Binding-site contacts:
Ligand atom C3 contacts residue ASN1134 of chain 1.A at 3.8 Å.
Ligand atom C7 contacts residue ASN1134 of chain 1.A at 3.2 Å.
Ligand atom N2 contacts residue ASN1134 of chain 1.A at 2.9 Å (h-bond).
Ligand atom C8 contacts residue ASN1134 of chain 1.A at 4.4 Å.
Ligand atom O5 contacts residue ASN1134 of chain 1.A at 2.4 Å (h-bond).
Ligand atom C5 contacts residue ASN1134 of chain 1.A at 3.7 Å.
Ligand atom C1 contacts residue ASN1134 of chain 1.A at 1.4 Å.
Ligand atom C2 contacts residue ASN1134 of chain 1.A at 2.4 Å.
Ligand atom C4 contacts residue ASN1134 of chain 1.A at 4.2 Å.
Ligand atom O7 contacts residue ASN1134 of chain 1.A at 3.1 Å (h-bond).

This protein binds this small molecule.
Small molecule (SMILES): CC(=O)N[C@H]1[C@H](O[C@H]2[C@H](O)[C@@H](NC(C)=O)CO[C@@H]2CO)O[C@H](CO)[C@@H](O)[C@@H]1O

Sequence of chain 1.A:
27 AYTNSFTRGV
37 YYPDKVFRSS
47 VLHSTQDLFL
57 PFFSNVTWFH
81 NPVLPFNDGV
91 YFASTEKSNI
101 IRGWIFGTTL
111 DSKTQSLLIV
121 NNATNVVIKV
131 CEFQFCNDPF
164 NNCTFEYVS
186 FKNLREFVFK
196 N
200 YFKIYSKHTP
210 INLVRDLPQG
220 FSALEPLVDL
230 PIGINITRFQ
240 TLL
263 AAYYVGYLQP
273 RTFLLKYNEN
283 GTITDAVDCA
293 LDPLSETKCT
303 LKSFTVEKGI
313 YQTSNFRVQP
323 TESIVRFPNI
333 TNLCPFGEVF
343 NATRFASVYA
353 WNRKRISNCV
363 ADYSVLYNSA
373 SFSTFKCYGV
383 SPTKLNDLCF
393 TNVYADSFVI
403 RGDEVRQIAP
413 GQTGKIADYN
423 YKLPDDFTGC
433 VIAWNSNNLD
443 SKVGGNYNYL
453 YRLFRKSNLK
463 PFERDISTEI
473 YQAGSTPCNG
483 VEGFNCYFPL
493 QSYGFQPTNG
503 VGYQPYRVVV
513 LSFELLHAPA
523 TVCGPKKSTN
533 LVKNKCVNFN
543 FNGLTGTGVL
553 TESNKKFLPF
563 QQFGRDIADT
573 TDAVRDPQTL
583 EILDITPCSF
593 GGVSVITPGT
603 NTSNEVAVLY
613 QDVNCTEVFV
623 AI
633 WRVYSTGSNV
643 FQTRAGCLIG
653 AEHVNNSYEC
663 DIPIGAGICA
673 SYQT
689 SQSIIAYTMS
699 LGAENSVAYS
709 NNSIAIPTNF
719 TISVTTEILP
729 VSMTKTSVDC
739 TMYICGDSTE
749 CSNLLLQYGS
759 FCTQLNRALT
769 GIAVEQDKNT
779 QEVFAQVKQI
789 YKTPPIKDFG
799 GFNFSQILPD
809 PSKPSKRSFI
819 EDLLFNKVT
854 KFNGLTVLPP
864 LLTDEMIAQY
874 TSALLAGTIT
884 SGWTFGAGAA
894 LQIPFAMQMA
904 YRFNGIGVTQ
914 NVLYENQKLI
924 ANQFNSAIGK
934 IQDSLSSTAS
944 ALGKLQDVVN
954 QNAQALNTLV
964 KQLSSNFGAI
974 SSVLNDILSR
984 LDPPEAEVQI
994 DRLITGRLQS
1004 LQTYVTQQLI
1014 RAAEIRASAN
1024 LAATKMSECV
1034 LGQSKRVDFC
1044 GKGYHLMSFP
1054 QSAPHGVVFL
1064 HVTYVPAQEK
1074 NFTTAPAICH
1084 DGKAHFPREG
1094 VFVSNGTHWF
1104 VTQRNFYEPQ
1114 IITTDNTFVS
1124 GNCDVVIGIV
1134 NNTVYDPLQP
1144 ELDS